This protein binds this small molecule.
Small molecule (SMILES): CC(=O)N[C@H]1[C@H](O[C@H]2[C@H](O)[C@@H](NC(C)=O)CO[C@@H]2CO)O[C@H](CO)[C@@H](O)[C@@H]1O

Sequence of chain 1.C:
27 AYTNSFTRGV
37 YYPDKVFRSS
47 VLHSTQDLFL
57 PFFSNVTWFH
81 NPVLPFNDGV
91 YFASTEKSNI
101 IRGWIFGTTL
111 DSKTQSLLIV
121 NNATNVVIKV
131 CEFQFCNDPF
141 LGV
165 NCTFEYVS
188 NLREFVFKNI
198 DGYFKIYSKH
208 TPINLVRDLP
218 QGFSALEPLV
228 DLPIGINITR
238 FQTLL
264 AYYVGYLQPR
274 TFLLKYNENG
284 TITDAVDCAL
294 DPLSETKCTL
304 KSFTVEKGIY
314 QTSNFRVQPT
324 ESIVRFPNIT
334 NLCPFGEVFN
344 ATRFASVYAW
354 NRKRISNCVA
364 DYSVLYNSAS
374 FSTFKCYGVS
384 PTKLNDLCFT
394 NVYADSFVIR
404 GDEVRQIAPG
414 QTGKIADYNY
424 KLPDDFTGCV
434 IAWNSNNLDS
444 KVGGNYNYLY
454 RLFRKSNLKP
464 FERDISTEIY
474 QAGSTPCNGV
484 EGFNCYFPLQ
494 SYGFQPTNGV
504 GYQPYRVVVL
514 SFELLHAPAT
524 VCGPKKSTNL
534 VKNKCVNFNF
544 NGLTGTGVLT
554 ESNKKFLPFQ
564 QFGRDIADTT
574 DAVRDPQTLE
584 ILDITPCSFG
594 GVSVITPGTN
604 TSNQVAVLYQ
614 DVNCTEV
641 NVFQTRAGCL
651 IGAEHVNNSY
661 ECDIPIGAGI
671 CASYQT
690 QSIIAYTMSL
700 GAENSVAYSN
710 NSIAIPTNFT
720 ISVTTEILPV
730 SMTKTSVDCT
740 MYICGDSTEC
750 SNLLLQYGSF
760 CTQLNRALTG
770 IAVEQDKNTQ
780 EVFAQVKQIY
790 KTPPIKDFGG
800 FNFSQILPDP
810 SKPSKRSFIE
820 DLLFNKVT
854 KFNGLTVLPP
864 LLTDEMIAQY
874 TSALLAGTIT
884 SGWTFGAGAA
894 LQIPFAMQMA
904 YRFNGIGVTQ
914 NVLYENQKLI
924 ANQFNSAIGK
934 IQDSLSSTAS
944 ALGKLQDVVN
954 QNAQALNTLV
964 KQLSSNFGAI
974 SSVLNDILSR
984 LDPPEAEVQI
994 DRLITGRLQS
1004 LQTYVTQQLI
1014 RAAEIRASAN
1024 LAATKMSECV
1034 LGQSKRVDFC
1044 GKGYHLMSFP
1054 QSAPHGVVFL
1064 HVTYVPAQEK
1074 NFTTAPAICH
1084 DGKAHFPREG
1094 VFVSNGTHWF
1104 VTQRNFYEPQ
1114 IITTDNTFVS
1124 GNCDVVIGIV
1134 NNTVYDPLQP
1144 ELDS

Binding-site contacts:
Ligand atom C1 contacts residue SER803 of chain 1.C at 3.1 Å.
Ligand atom C2 contacts residue SER803 of chain 1.C at 4.0 Å.
Ligand atom C3 contacts residue ASN801 of chain 1.C at 3.8 Å.
Ligand atom N2 contacts residue SER803 of chain 1.C at 4.2 Å.
Ligand atom C7 contacts residue ASN801 of chain 1.C at 3.8 Å.
Ligand atom C3 contacts residue SER803 of chain 1.C at 4.0 Å.
Ligand atom O6 contacts residue GLN935 of chain 1.C at 4.0 Å.
Ligand atom O5 contacts residue ASN801 of chain 1.C at 2.4 Å (h-bond).
Ligand atom C7 contacts residue GLN804 of chain 1.C at 4.0 Å.
Ligand atom C6 contacts residue GLN804 of chain 1.C at 3.6 Å.
Ligand atom C5 contacts residue GLN804 of chain 1.C at 3.5 Å.
Ligand atom O5 contacts residue SER803 of chain 1.C at 3.7 Å.
Ligand atom O7 contacts residue ASN801 of chain 1.C at 4.3 Å.
Ligand atom C1 contacts residue ASN801 of chain 1.C at 1.4 Å.
Ligand atom C5 contacts residue SER803 of chain 1.C at 3.7 Å.
Ligand atom C2 contacts residue ASN801 of chain 1.C at 2.5 Å.
Ligand atom C5 contacts residue ASN801 of chain 1.C at 3.7 Å.
Ligand atom N2 contacts residue ASN801 of chain 1.C at 2.9 Å (h-bond).
Ligand atom C4 contacts residue ASN801 of chain 1.C at 4.2 Å.
Ligand atom C4 contacts residue SER803 of chain 1.C at 4.4 Å.
Ligand atom O7 contacts residue GLN804 of chain 1.C at 4.0 Å.
Ligand atom C8 contacts residue GLN804 of chain 1.C at 3.6 Å.
Ligand atom O5 contacts residue GLN804 of chain 1.C at 4.1 Å.
Ligand atom O6 contacts residue GLN804 of chain 1.C at 2.9 Å (h-bond).